Sequence of chain 1.D:
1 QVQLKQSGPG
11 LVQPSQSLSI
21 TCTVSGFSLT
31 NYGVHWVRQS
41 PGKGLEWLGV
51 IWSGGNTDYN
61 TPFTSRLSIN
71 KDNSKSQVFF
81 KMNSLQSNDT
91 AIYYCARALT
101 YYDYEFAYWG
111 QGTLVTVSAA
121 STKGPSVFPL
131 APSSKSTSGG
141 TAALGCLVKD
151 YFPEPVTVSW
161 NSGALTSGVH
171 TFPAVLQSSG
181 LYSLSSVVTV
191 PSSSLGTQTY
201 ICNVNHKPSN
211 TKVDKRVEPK

This protein binds this small molecule.
Small molecule (SMILES): CCCCNC(=N)NCCC[C@H](NC(=O)[C@@H](NC(=O)[C@H](CO)NC(=O)[C@H](CC(C)C)NC(=O)[C@H](CC(=O)O)NC(=O)[C@H](Cc1ccccc1)NC(=O)[C@@H](N)CCC(N)=O)[C@@H](C)O)C(=O)N[C@@H](CCCN=C(N)N)C(=O)N[C@@H](CC(C)C)C(=O)N[C@H](C=O)CCCCN

Sequence of chain 1.C:
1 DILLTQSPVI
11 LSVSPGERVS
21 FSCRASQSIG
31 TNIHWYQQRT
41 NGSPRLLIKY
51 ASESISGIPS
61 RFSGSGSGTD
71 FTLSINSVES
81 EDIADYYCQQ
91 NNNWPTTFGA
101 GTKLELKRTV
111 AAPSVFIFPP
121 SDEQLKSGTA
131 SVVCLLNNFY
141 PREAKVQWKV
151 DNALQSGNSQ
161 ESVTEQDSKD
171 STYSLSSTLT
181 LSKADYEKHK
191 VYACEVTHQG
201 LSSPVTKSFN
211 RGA

Binding-site contacts:
Ligand atom CA contacts residue ASP85 of chain 1.C at 3.2 Å.
Ligand atom O contacts residue GLN38 of chain 1.C at 3.5 Å (h-bond).
Ligand atom C01 contacts residue GLY112 of chain 1.D at 3.2 Å.
Ligand atom CE1 contacts residue GLN39 of chain 1.D at 3.2 Å.
Ligand atom NH1 contacts residue THR40 of chain 1.C at 3.3 Å (h-bond).
Ligand atom CD contacts residue ASP85 of chain 1.C at 3.5 Å.
Ligand atom NH2 contacts residue ASP85 of chain 1.C at 3.1 Å (salt-bridge).
Ligand atom O contacts residue PRO41 of chain 1.D at 3.2 Å.
Ligand atom NE contacts residue ASP85 of chain 1.C at 2.8 Å (salt-bridge).
Ligand atom NE contacts residue ILE92 of chain 1.D at 3.5 Å.
Ligand atom CD1 contacts residue THR90 of chain 1.D at 3.6 Å.
Ligand atom CD1 contacts residue GLN39 of chain 1.D at 3.4 Å.
Ligand atom CG contacts residue TYR87 of chain 1.C at 3.5 Å (hydrophobic).
Ligand atom C contacts residue ASP85 of chain 1.C at 3.4 Å.
Ligand atom NH2 contacts residue ALA84 of chain 1.C at 3.4 Å.
Ligand atom CZ contacts residue GLN111 of chain 1.D at 3.3 Å.
Ligand atom O contacts residue ASN41 of chain 1.C at 3.0 Å (h-bond).
Ligand atom NH1 contacts residue GLN111 of chain 1.D at 3.1 Å (h-bond).
Ligand atom C03 contacts residue LEU114 of chain 1.D at 3.5 Å (hydrophobic).
Ligand atom NH1 contacts residue SER43 of chain 1.C at 3.4 Å (h-bond).
Ligand atom CB contacts residue SER40 of chain 1.D at 3.6 Å.
Ligand atom NH1 contacts residue GLU165 of chain 1.C at 3.5 Å (salt-bridge).
Ligand atom CZ contacts residue GLN39 of chain 1.D at 3.3 Å.
Ligand atom NH2 contacts residue LYS103 of chain 1.C at 3.5 Å.
Ligand atom C04 contacts residue PRO9 of chain 1.D at 3.6 Å (hydrophobic).
Ligand atom N contacts residue ASP85 of chain 1.C at 2.8 Å (salt-bridge).
Ligand atom O contacts residue ASN41 of chain 1.C at 3.5 Å (h-bond).
Ligand atom CG contacts residue THR40 of chain 1.C at 3.6 Å.
Ligand atom NH2 contacts residue GLN111 of chain 1.D at 2.7 Å (h-bond).
Ligand atom O contacts residue LYS103 of chain 1.C at 3.0 Å (salt-bridge).
Ligand atom NH1 contacts residue TYR94 of chain 1.D at 3.4 Å (h-bond).
Ligand atom CD2 contacts residue GLN39 of chain 1.D at 3.5 Å.
Ligand atom OG contacts residue GLU154 of chain 1.D at 2.7 Å (salt-bridge).
Ligand atom CG contacts residue PRO41 of chain 1.D at 3.2 Å (hydrophobic).
Ligand atom CG contacts residue ILE92 of chain 1.D at 3.6 Å (hydrophobic).
Ligand atom CD contacts residue GLY42 of chain 1.C at 3.2 Å.
Ligand atom NH1 contacts residue GLY42 of chain 1.C at 3.4 Å (h-bond).
Ligand atom CE2 contacts residue GLN39 of chain 1.D at 3.5 Å.
Ligand atom CD2 contacts residue TYR87 of chain 1.C at 3.5 Å (hydrophobic).
Ligand atom C04 contacts residue LEU114 of chain 1.D at 3.5 Å (hydrophobic).